Sequence of chain 1.A:
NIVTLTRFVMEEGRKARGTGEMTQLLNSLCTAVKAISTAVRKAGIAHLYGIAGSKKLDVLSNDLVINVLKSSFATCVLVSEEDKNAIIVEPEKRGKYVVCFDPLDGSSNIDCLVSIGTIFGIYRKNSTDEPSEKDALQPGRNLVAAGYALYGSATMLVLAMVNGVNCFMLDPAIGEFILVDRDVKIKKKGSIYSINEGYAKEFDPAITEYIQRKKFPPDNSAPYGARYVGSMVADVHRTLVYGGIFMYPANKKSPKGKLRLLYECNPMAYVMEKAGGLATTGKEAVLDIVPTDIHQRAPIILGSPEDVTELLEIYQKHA

Sequence of chain 2.A:
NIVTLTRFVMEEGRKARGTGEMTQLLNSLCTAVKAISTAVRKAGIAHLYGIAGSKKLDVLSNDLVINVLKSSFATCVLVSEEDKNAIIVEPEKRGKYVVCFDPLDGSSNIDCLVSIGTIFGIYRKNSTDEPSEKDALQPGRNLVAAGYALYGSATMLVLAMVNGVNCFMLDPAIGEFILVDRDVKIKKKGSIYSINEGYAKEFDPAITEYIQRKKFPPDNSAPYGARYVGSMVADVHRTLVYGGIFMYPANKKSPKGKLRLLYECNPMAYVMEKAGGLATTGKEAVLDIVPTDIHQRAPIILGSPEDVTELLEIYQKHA

This small molecule binds to this protein.
Small molecule (SMILES): O=P(O)(O)OC[C@H]1O[C@](O)(CO)[C@@H](O)[C@@H]1O

Binding-site contacts:
Ligand atom O2 contacts residue GLY246 of chain 1.A at 3.8 Å.
Ligand atom P contacts residue TYR244 of chain 1.A at 3.7 Å.
Ligand atom O3P contacts residue ARG243 of chain 2.A at 3.3 Å (salt-bridge).
Ligand atom O4 contacts residue MET248 of chain 1.A at 3.2 Å (h-bond).
Ligand atom C3 contacts residue ASP121 of chain 1.A at 3.7 Å.
Ligand atom P contacts residue TYR264 of chain 1.A at 3.6 Å.
Ligand atom O1 contacts residue LEU275 of chain 1.A at 3.9 Å.
Ligand atom C1 contacts residue ASP121 of chain 1.A at 3.9 Å.
Ligand atom O1 contacts residue GLU280 of chain 1.A at 3.1 Å (salt-bridge).
Ligand atom O3P contacts residue ASN212 of chain 1.A at 2.8 Å (h-bond).
Ligand atom O2P contacts residue ASN212 of chain 1.A at 3.9 Å.
Ligand atom C4 contacts residue MET248 of chain 1.A at 3.5 Å (hydrophobic).
Ligand atom O6 contacts residue TYR264 of chain 1.A at 3.6 Å.
Ligand atom C3 contacts residue MET248 of chain 1.A at 3.6 Å (hydrophobic).
Ligand atom O1 contacts residue ASP121 of chain 1.A at 3.1 Å (salt-bridge).
Ligand atom C2 contacts residue LYS274 of chain 1.A at 4.0 Å.
Ligand atom O1P contacts residue TYR215 of chain 1.A at 2.6 Å (h-bond).
Ligand atom O1 contacts residue PO41 of chain 1.D at 2.9 Å (h-bond).
Ligand atom C6 contacts residue TYR244 of chain 1.A at 3.2 Å (hydrophobic).
Ligand atom O1P contacts residue TYR264 of chain 1.A at 2.5 Å (h-bond).
Ligand atom O2 contacts residue PO41 of chain 1.D at 3.7 Å.
Ligand atom P contacts residue TYR215 of chain 1.A at 3.8 Å.
Ligand atom O3 contacts residue ASP121 of chain 1.A at 2.7 Å (salt-bridge).
Ligand atom O6 contacts residue LYS274 of chain 1.A at 3.3 Å (salt-bridge).
Ligand atom P contacts residue ASN212 of chain 1.A at 3.8 Å.
Ligand atom O3P contacts residue TYR244 of chain 1.A at 2.6 Å (h-bond).
Ligand atom C5 contacts residue GLY246 of chain 1.A at 3.9 Å.
Ligand atom O3 contacts residue MET248 of chain 1.A at 2.8 Å (h-bond).
Ligand atom O3 contacts residue SER247 of chain 1.A at 3.8 Å.
Ligand atom C1 contacts residue LYS274 of chain 1.A at 3.6 Å.
Ligand atom O2P contacts residue TYR215 of chain 1.A at 3.9 Å.
Ligand atom C1 contacts residue PO41 of chain 1.D at 3.5 Å.
Ligand atom O2P contacts residue ARG243 of chain 2.A at 3.0 Å (salt-bridge).
Ligand atom O5 contacts residue LYS274 of chain 1.A at 3.1 Å (salt-bridge).
Ligand atom O6 contacts residue TYR244 of chain 1.A at 3.8 Å.
Ligand atom C4 contacts residue GLY246 of chain 1.A at 3.3 Å.
Ligand atom O2 contacts residue GLY122 of chain 1.A at 3.6 Å.
Ligand atom O3P contacts residue TYR264 of chain 1.A at 3.9 Å.
Ligand atom C6 contacts residue GLY246 of chain 1.A at 3.8 Å.
Ligand atom O1 contacts residue MG1 of chain 1.C at 3.2 Å.